Binding-site contacts:
Ligand atom C2 contacts residue LEU141 of chain 1.A at 3.4 Å (hydrophobic).
Ligand atom C3 contacts residue GLU166 of chain 1.A at 3.8 Å.
Ligand atom C contacts residue ASN142 of chain 1.A at 3.9 Å.
Ligand atom C4 contacts residue CYS145 of chain 1.A at 3.8 Å (hydrophobic).
Ligand atom N2 contacts residue GLN189 of chain 1.A at 3.1 Å (h-bond).
Ligand atom C6 contacts residue MET165 of chain 1.A at 4.1 Å (hydrophobic).
Ligand atom N2 contacts residue MET49 of chain 1.A at 3.9 Å.
Ligand atom N contacts residue GLU166 of chain 1.A at 3.6 Å.
Ligand atom O contacts residue HIS164 of chain 1.A at 3.7 Å.
Ligand atom C contacts residue GLU166 of chain 1.A at 3.6 Å.
Ligand atom C4 contacts residue GLU166 of chain 1.A at 3.5 Å.
Ligand atom O1 contacts residue MET49 of chain 1.A at 3.7 Å.
Ligand atom C4 contacts residue HIS163 of chain 1.A at 3.6 Å.
Ligand atom C10 contacts residue HIS164 of chain 1.A at 3.4 Å.
Ligand atom O1 contacts residue HIS41 of chain 1.A at 3.2 Å.
Ligand atom C3 contacts residue PHE140 of chain 1.A at 3.4 Å (hydrophobic).
Ligand atom C3 contacts residue LEU141 of chain 1.A at 3.5 Å (hydrophobic).
Ligand atom C9 contacts residue MET49 of chain 1.A at 4.1 Å (hydrophobic).
Ligand atom C3 contacts residue SER144 of chain 1.A at 3.9 Å.
Ligand atom C9 contacts residue HIS41 of chain 1.A at 4.2 Å.
Ligand atom C10 contacts residue HIS41 of chain 1.A at 3.4 Å.
Ligand atom C11 contacts residue GLN189 of chain 1.A at 3.6 Å.
Ligand atom N contacts residue MET165 of chain 1.A at 4.1 Å.
Ligand atom C11 contacts residue MET49 of chain 1.A at 4.0 Å (hydrophobic).
Ligand atom C3 contacts residue HIS163 of chain 1.A at 3.8 Å.
Ligand atom C1 contacts residue ASN142 of chain 1.A at 4.0 Å.
Ligand atom N contacts residue HIS163 of chain 1.A at 2.8 Å (h-bond).
Ligand atom C6 contacts residue GLU166 of chain 1.A at 3.9 Å.
Ligand atom O contacts residue GLU166 of chain 1.A at 2.9 Å (salt-bridge).
Ligand atom C10 contacts residue MET49 of chain 1.A at 4.2 Å (hydrophobic).
Ligand atom C2 contacts residue ASN142 of chain 1.A at 3.5 Å.
Ligand atom C5 contacts residue GLU166 of chain 1.A at 3.7 Å.
Ligand atom C1 contacts residue GLU166 of chain 1.A at 3.8 Å.
Ligand atom C2 contacts residue PHE140 of chain 1.A at 3.9 Å (hydrophobic).
Ligand atom C4 contacts residue MET165 of chain 1.A at 3.7 Å (hydrophobic).
Ligand atom C2 contacts residue GLU166 of chain 1.A at 3.9 Å.
Ligand atom O contacts residue MET165 of chain 1.A at 3.1 Å.
Ligand atom C6 contacts residue HIS164 of chain 1.A at 3.9 Å.
Ligand atom N contacts residue PHE140 of chain 1.A at 4.2 Å.
Ligand atom N contacts residue SER144 of chain 1.A at 4.1 Å.

A protein and the small-molecule ligand that binds it are described below.
Small molecule (SMILES): Cc1ccncc1NC(=O)[C@@]1(C#N)CCOC1

Sequence of chain 1.A:
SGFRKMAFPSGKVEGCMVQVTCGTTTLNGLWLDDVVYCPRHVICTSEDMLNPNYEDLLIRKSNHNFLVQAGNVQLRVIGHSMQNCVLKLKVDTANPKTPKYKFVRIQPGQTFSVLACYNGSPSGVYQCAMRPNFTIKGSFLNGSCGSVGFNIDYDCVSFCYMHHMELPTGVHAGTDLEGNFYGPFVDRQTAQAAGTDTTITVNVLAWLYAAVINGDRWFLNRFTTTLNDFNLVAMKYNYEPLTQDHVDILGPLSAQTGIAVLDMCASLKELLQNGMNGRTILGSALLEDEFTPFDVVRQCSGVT